Binding-site contacts:
Ligand atom OP2 contacts residue ARG19 of chain 5.A at 2.1 Å (salt-bridge).
Ligand atom C5' contacts residue ARG19 of chain 5.A at 3.2 Å.
Ligand atom C4' contacts residue ARG19 of chain 5.A at 3.7 Å.
Ligand atom O5' contacts residue ARG19 of chain 5.A at 2.1 Å (salt-bridge).
Ligand atom C4 contacts residue A3 of chain 5.B at 3.6 Å.
Ligand atom P contacts residue ARG15 of chain 5.A at 3.1 Å.
Ligand atom C4 contacts residue ARG19 of chain 5.A at 3.9 Å.
Ligand atom OP2 contacts residue ALA16 of chain 5.A at 4.1 Å.
Ligand atom O4 contacts residue A1 of chain 5.B at 3.0 Å (h-bond).
Ligand atom N3 contacts residue A3 of chain 5.B at 2.8 Å (h-bond).
Ligand atom O3' contacts residue ARG15 of chain 5.A at 3.1 Å (salt-bridge).
Ligand atom OP1 contacts residue LYS18 of chain 5.A at 3.7 Å.
Ligand atom C3' contacts residue ARG19 of chain 5.A at 3.4 Å.
Ligand atom C5' contacts residue ARG15 of chain 5.A at 2.5 Å.
Ligand atom OP1 contacts residue ARG19 of chain 5.A at 4.1 Å.
Ligand atom O2 contacts residue A1 of chain 5.B at 2.7 Å (h-bond).
Ligand atom C2 contacts residue A2 of chain 5.B at 3.9 Å.
Ligand atom C5 contacts residue ARG19 of chain 5.A at 2.9 Å.
Ligand atom P contacts residue ARG19 of chain 5.A at 2.8 Å.
Ligand atom N3 contacts residue A1 of chain 5.B at 2.7 Å (h-bond).
Ligand atom C4 contacts residue A1 of chain 5.B at 3.4 Å.
Ligand atom C6 contacts residue ARG19 of chain 5.A at 2.7 Å.
Ligand atom O4' contacts residue ARG19 of chain 5.A at 3.9 Å.
Ligand atom O3' contacts residue ARG19 of chain 5.A at 3.6 Å (salt-bridge).
Ligand atom N1 contacts residue ARG19 of chain 5.A at 3.9 Å.
Ligand atom C3' contacts residue ARG15 of chain 5.A at 3.8 Å.
Ligand atom OP1 contacts residue MET14 of chain 5.A at 3.8 Å.
Ligand atom O4 contacts residue A3 of chain 5.B at 2.8 Å (h-bond).
Ligand atom N1 contacts residue A3 of chain 5.B at 4.3 Å.
Ligand atom O5' contacts residue ARG15 of chain 5.A at 3.6 Å.
Ligand atom N3 contacts residue A2 of chain 5.B at 3.7 Å.
Ligand atom O2 contacts residue A3 of chain 5.B at 3.2 Å.
Ligand atom OP1 contacts residue ARG15 of chain 5.A at 2.5 Å.
Ligand atom C2 contacts residue A1 of chain 5.B at 3.1 Å.
Ligand atom OP2 contacts residue ARG15 of chain 5.A at 2.5 Å.
Ligand atom C2' contacts residue ARG19 of chain 5.A at 3.6 Å.
Ligand atom O2 contacts residue A2 of chain 5.B at 3.7 Å.
Ligand atom C2 contacts residue A3 of chain 5.B at 3.5 Å.
Ligand atom C4' contacts residue ARG15 of chain 5.A at 3.3 Å.
Ligand atom C1' contacts residue ARG19 of chain 5.A at 4.3 Å.

Sequence of chain 5.A:
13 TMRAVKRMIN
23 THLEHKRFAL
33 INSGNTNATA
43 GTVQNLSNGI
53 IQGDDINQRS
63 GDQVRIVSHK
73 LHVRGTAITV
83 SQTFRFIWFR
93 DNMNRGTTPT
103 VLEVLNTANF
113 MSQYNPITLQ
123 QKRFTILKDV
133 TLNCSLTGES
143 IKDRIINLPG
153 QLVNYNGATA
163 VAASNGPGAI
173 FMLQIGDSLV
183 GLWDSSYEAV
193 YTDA

This small molecule binds to this protein.
Small molecule (SMILES): O=c1ccn([C@@H]2O[C@H](CO[P](=O)(O)O[C@H]3[C@@H](O)[C@H](n4ccc(=O)[nH]c4=O)O[C@@H]3CO[P](=O)(O)O[C@H]3[C@@H](O)[C@H](n4ccc(=O)[nH]c4=O)O[C@@H]3CO[P](=O)(O)O[C@H]3[C@@H](O)[C@H](n4ccc(=O)[nH]c4=O)O[C@@H]3COP(=O)=O)[C@@H](O)[C@H]2O)c(=O)[nH]1